Binding-site contacts:
Ligand atom C2 contacts residue ASN354 of chain 1.Q at 2.5 Å.
Ligand atom C1 contacts residue ASN354 of chain 1.Q at 1.4 Å.
Ligand atom C5 contacts residue ASN354 of chain 1.Q at 3.7 Å.
Ligand atom O7 contacts residue ASN354 of chain 1.Q at 3.2 Å (h-bond).
Ligand atom N2 contacts residue ASN354 of chain 1.Q at 2.9 Å (h-bond).
Ligand atom C8 contacts residue ASN354 of chain 1.Q at 4.4 Å.
Ligand atom C4 contacts residue ASN354 of chain 1.Q at 4.2 Å.
Ligand atom O5 contacts residue ASN354 of chain 1.Q at 2.4 Å (h-bond).
Ligand atom C3 contacts residue ASN354 of chain 1.Q at 3.8 Å.
Ligand atom C7 contacts residue ASN354 of chain 1.Q at 3.2 Å.

The small molecule below binds the protein below.
Small molecule (SMILES): CC(=O)N[C@@H]1[C@@H](O)[C@H](O)[C@@H](CO)O[C@H]1O

Sequence of chain 1.Q:
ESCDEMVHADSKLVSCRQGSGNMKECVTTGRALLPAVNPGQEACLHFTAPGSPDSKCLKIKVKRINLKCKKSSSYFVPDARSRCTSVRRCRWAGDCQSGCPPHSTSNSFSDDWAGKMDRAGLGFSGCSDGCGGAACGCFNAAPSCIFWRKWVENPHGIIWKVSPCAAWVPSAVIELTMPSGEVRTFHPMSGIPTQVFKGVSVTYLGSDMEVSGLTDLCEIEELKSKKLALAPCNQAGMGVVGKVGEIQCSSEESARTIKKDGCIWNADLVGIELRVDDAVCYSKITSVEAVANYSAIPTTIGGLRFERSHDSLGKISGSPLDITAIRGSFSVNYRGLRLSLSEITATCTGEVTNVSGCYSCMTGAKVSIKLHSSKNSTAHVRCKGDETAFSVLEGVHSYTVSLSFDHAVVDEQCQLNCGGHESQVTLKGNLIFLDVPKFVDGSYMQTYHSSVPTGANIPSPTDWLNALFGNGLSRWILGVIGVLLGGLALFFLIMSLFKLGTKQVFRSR